Sequence of chain 1.B:
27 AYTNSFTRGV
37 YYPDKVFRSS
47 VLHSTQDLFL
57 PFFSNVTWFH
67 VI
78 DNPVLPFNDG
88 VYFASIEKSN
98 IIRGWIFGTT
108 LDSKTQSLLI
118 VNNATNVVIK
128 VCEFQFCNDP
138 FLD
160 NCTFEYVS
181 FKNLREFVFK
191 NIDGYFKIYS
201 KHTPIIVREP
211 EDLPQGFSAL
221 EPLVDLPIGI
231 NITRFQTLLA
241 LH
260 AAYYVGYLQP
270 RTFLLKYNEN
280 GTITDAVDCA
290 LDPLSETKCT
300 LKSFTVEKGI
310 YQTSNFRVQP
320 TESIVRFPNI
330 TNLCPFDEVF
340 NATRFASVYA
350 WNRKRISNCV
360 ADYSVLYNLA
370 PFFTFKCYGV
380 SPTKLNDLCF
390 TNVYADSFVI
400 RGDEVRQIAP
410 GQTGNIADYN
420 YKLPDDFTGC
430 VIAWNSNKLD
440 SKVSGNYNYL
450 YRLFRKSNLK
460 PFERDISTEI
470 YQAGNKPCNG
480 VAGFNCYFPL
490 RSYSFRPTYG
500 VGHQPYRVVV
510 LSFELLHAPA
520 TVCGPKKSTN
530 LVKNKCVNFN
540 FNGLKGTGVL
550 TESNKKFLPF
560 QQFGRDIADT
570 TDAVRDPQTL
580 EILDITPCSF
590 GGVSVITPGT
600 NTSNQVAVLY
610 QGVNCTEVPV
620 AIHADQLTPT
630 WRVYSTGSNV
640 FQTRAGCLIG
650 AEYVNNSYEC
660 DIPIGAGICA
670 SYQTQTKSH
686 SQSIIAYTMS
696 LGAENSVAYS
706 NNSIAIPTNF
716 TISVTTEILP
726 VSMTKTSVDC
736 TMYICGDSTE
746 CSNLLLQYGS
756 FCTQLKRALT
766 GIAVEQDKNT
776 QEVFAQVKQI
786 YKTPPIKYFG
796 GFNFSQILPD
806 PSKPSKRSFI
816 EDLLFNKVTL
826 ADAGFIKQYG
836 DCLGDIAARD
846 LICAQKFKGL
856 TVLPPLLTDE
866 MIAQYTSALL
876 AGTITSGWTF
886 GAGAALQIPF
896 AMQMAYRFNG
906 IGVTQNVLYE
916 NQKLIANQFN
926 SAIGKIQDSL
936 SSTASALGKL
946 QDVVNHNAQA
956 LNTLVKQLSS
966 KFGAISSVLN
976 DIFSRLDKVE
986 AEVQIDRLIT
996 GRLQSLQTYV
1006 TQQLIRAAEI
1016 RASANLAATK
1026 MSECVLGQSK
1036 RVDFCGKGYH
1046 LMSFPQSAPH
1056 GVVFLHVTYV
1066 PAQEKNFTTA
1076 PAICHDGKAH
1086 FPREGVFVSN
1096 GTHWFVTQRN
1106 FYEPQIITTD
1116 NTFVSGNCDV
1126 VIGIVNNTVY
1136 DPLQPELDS

This small molecule binds to this protein.
Small molecule (SMILES): CC(=O)N[C@H]1[C@H](O[C@H]2[C@H](O)[C@@H](NC(C)=O)CO[C@@H]2CO)O[C@H](CO)[C@@H](O[C@@H]2O[C@H](CO)[C@@H](O)[C@H](O[C@H]3O[C@H](CO)[C@@H](O)[C@H](O)[C@@H]3O)[C@@H]2O)[C@@H]1O

Binding-site contacts:
Ligand atom C5 contacts residue ASN798 of chain 1.B at 3.6 Å.
Ligand atom O7 contacts residue ASN925 of chain 1.B at 4.4 Å.
Ligand atom C3 contacts residue ASN798 of chain 1.B at 3.8 Å.
Ligand atom C6 contacts residue GLN801 of chain 1.B at 3.4 Å.
Ligand atom O5 contacts residue SER800 of chain 1.B at 4.5 Å.
Ligand atom O7 contacts residue ASN798 of chain 1.B at 3.2 Å (h-bond).
Ligand atom C8 contacts residue ASN798 of chain 1.B at 4.4 Å.
Ligand atom C1 contacts residue ASN798 of chain 1.B at 1.4 Å.
Ligand atom O5 contacts residue ASN798 of chain 1.B at 2.4 Å (h-bond).
Ligand atom N2 contacts residue ASN798 of chain 1.B at 2.9 Å (h-bond).
Ligand atom O5 contacts residue GLN801 of chain 1.B at 4.5 Å.
Ligand atom C4 contacts residue ASN798 of chain 1.B at 4.2 Å.
Ligand atom O6 contacts residue GLN801 of chain 1.B at 4.3 Å.
Ligand atom C1 contacts residue SER800 of chain 1.B at 4.1 Å.
Ligand atom C5 contacts residue SER800 of chain 1.B at 4.4 Å.
Ligand atom C7 contacts residue ASN798 of chain 1.B at 3.2 Å.
Ligand atom C2 contacts residue ASN798 of chain 1.B at 2.5 Å.
Ligand atom C5 contacts residue GLN801 of chain 1.B at 4.1 Å.